Sequence of chain 1.A:
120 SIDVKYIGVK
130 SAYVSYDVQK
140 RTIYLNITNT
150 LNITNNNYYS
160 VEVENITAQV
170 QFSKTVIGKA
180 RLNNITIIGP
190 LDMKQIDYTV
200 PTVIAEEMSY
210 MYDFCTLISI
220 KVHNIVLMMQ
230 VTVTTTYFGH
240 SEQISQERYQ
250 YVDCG

Sequence of chain 1.D:
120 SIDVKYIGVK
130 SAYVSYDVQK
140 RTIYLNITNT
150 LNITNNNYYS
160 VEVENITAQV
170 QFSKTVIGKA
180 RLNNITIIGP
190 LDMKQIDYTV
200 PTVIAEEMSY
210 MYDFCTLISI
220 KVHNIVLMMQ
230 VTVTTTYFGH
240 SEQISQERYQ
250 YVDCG

The protein below binds the small molecule below.
Small molecule (SMILES): CC(=O)N[C@@H]1[C@@H](O)[C@H](O)[C@@H](CO)O[C@H]1O

Binding-site contacts:
Ligand atom O5 contacts residue ASN151 of chain 1.D at 4.2 Å.
Ligand atom C5 contacts residue NAG1 of chain 1.Y at 4.4 Å.
Ligand atom C5 contacts residue ASN151 of chain 1.A at 3.7 Å.
Ligand atom C1 contacts residue ASN151 of chain 1.A at 1.4 Å.
Ligand atom O7 contacts residue ASN151 of chain 1.A at 3.6 Å.
Ligand atom C4 contacts residue ASN151 of chain 1.A at 4.2 Å.
Ligand atom O3 contacts residue NAG1 of chain 1.U at 4.4 Å.
Ligand atom C7 contacts residue NAG1 of chain 1.Y at 3.8 Å.
Ligand atom C3 contacts residue ASN151 of chain 1.A at 3.8 Å.
Ligand atom C2 contacts residue NAG1 of chain 1.Y at 4.4 Å.
Ligand atom C2 contacts residue ASN151 of chain 1.A at 2.4 Å.
Ligand atom C3 contacts residue NAG1 of chain 1.Y at 4.5 Å.
Ligand atom C6 contacts residue THR153 of chain 1.A at 3.7 Å.
Ligand atom C8 contacts residue NAG1 of chain 1.Y at 3.3 Å.
Ligand atom O5 contacts residue ASN151 of chain 1.A at 2.4 Å (h-bond).
Ligand atom N2 contacts residue ASN151 of chain 1.A at 2.9 Å (h-bond).
Ligand atom C7 contacts residue ASN151 of chain 1.A at 3.5 Å.
Ligand atom C7 contacts residue NAG1 of chain 1.U at 4.4 Å.
Ligand atom O6 contacts residue NAG1 of chain 1.U at 4.3 Å.
Ligand atom O7 contacts residue NAG1 of chain 1.U at 3.3 Å (h-bond).
Ligand atom N2 contacts residue NAG1 of chain 1.Y at 3.3 Å (h-bond).
Ligand atom C1 contacts residue NAG1 of chain 1.Y at 4.5 Å.